Binding-site contacts:
Ligand atom O7 contacts residue ASN158 of chain 2.A at 4.1 Å.
Ligand atom N2 contacts residue ASN158 of chain 2.A at 3.1 Å (h-bond).
Ligand atom C3 contacts residue ASN158 of chain 2.A at 3.8 Å.
Ligand atom O5 contacts residue ASN158 of chain 2.A at 2.3 Å (h-bond).
Ligand atom C1 contacts residue ASN158 of chain 2.A at 1.4 Å.
Ligand atom C7 contacts residue ASN158 of chain 2.A at 3.8 Å.
Ligand atom C5 contacts residue ASN158 of chain 2.A at 3.7 Å.
Ligand atom C2 contacts residue ASN158 of chain 2.A at 2.5 Å.
Ligand atom C4 contacts residue ASN158 of chain 2.A at 4.2 Å.

The protein below binds the small molecule below.
Small molecule (SMILES): CC(=O)N[C@@H]1[C@@H](O)[C@H](O)[C@@H](CO)O[C@H]1O

Sequence of chain 2.A:
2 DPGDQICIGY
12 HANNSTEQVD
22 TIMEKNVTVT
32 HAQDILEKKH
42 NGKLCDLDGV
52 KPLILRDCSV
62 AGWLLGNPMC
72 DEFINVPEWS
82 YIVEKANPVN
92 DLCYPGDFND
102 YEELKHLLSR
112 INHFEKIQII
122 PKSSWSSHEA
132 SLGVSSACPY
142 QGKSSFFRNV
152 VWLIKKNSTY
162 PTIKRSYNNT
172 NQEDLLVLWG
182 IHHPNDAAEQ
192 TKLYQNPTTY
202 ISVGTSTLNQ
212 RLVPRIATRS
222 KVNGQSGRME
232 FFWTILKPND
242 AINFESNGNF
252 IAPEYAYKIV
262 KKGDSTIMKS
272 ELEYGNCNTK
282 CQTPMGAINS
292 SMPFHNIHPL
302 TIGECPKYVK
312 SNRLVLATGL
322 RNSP